Sequence of chain 1.A:
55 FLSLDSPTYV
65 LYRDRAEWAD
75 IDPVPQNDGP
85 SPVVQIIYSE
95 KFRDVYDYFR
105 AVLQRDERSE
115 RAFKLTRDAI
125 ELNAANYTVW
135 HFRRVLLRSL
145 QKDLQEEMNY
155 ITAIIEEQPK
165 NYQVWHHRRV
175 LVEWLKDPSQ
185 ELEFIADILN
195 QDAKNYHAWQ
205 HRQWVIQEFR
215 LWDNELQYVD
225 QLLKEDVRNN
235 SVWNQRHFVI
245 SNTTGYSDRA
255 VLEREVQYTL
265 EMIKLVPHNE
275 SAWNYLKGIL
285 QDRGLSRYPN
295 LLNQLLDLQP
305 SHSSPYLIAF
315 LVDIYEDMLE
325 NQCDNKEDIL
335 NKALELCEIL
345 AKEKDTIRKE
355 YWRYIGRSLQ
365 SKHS

Binding-site contacts:
Ligand atom C15 contacts residue ARG205 of chain 1.B at 3.7 Å.
Ligand atom C2 contacts residue NH71 of chain 1.G at 3.7 Å.
Ligand atom C9 contacts residue GLY253 of chain 1.B at 3.7 Å.
Ligand atom C7 contacts residue GLY253 of chain 1.B at 3.9 Å.
Ligand atom C2 contacts residue HIS251 of chain 1.B at 3.7 Å.
Ligand atom C14 contacts residue TYR208 of chain 1.B at 3.8 Å (hydrophobic).
Ligand atom O1A contacts residue LYS297 of chain 1.B at 3.7 Å.
Ligand atom C10 contacts residue NH71 of chain 1.G at 3.5 Å.
Ligand atom PA contacts residue LYS164 of chain 1.A at 3.7 Å.
Ligand atom PB contacts residue TYR303 of chain 1.B at 3.4 Å.
Ligand atom C8 contacts residue NH71 of chain 1.G at 3.6 Å.
Ligand atom O3B contacts residue LYS297 of chain 1.B at 2.8 Å.
Ligand atom C5 contacts residue TYR166 of chain 1.A at 3.2 Å (hydrophobic).
Ligand atom C4 contacts residue TYR166 of chain 1.A at 3.5 Å (hydrophobic).
Ligand atom C5 contacts residue TYR254 of chain 1.B at 3.8 Å (hydrophobic).
Ligand atom O1B contacts residue HIS251 of chain 1.B at 2.8 Å (h-bond).
Ligand atom C4 contacts residue HIS201 of chain 1.A at 3.7 Å.
Ligand atom C9 contacts residue TRP306 of chain 1.B at 3.7 Å (hydrophobic).
Ligand atom C7 contacts residue NH71 of chain 1.G at 3.7 Å.
Ligand atom C14 contacts residue CYS257 of chain 1.B at 3.8 Å (hydrophobic).
Ligand atom O1A contacts residue ARG294 of chain 1.B at 2.7 Å (salt-bridge).
Ligand atom C8 contacts residue GLY253 of chain 1.B at 3.6 Å.
Ligand atom C11 contacts residue NH71 of chain 1.G at 3.9 Å.
Ligand atom C6 contacts residue HIS251 of chain 1.B at 3.8 Å.
Ligand atom O2A contacts residue LYS164 of chain 1.A at 2.8 Å (salt-bridge).
Ligand atom O1A contacts residue LYS164 of chain 1.A at 3.6 Å.
Ligand atom O2B contacts residue TYR303 of chain 1.B at 2.7 Å (h-bond).
Ligand atom O3A contacts residue NH71 of chain 1.G at 3.3 Å.
Ligand atom O1 contacts residue NH71 of chain 1.G at 3.2 Å.
Ligand atom C12 contacts residue TRP306 of chain 1.B at 3.5 Å (hydrophobic).
Ligand atom C12 contacts residue CYS257 of chain 1.B at 3.4 Å (hydrophobic).
Ligand atom C10 contacts residue TYR364 of chain 1.B at 3.6 Å (hydrophobic).
Ligand atom C13 contacts residue TRP306 of chain 1.B at 3.9 Å (hydrophobic).
Ligand atom C14 contacts residue TRP306 of chain 1.B at 3.9 Å (hydrophobic).
Ligand atom C13 contacts residue CYS257 of chain 1.B at 3.8 Å (hydrophobic).
Ligand atom O3A contacts residue TYR303 of chain 1.B at 3.4 Å (h-bond).
Ligand atom O1B contacts residue TYR303 of chain 1.B at 3.5 Å (h-bond).
Ligand atom PA contacts residue NH71 of chain 1.G at 3.8 Å.
Ligand atom O1B contacts residue ARG294 of chain 1.B at 2.9 Å (salt-bridge).
Ligand atom C10 contacts residue TRP306 of chain 1.B at 3.7 Å (hydrophobic).

A small-molecule ligand and the protein it binds are described below.
Small molecule (SMILES): CC(C)=CCC/C(C)=C/CC/C(C)=C/CO[P](=O)(O)OP(=O)(O)O

Sequence of chain 1.B:
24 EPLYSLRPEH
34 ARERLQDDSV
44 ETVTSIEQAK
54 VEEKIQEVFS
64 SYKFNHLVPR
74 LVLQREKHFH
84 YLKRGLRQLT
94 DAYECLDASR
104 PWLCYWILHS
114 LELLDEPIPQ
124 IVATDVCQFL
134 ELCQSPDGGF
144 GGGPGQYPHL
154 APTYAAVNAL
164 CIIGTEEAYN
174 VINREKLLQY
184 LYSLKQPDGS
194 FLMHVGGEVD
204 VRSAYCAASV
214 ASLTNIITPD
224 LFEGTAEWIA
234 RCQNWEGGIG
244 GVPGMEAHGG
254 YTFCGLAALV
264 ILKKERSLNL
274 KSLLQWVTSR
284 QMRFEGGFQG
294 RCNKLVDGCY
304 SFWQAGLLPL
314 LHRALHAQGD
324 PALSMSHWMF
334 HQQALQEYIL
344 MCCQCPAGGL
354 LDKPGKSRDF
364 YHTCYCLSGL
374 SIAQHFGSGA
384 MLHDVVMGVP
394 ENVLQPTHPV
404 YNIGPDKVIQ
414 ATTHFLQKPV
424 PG